Binding-site contacts:
Ligand atom N2 contacts residue THR452 of chain 1.B at 3.4 Å.
Ligand atom C2 contacts residue THR452 of chain 1.B at 4.1 Å.
Ligand atom C2 contacts residue THR451 of chain 1.B at 4.2 Å.
Ligand atom C1 contacts residue ASP486 of chain 1.B at 3.4 Å.
Ligand atom C2 contacts residue ASN449 of chain 1.B at 2.5 Å.
Ligand atom C7 contacts residue THR452 of chain 1.B at 3.8 Å.
Ligand atom O5 contacts residue ASP486 of chain 1.B at 3.7 Å.
Ligand atom C4 contacts residue ASN449 of chain 1.B at 4.2 Å.
Ligand atom O5 contacts residue ASN449 of chain 1.B at 2.4 Å (h-bond).
Ligand atom C5 contacts residue ASN449 of chain 1.B at 3.7 Å.
Ligand atom C1 contacts residue ASN449 of chain 1.B at 1.4 Å.
Ligand atom C5 contacts residue ASP486 of chain 1.B at 4.4 Å.
Ligand atom N2 contacts residue THR451 of chain 1.B at 3.8 Å.
Ligand atom C3 contacts residue ASN449 of chain 1.B at 3.8 Å.
Ligand atom C7 contacts residue ASN449 of chain 1.B at 3.9 Å.
Ligand atom C8 contacts residue THR452 of chain 1.B at 3.4 Å.
Ligand atom C8 contacts residue ASN449 of chain 1.B at 4.1 Å.
Ligand atom C1 contacts residue THR452 of chain 1.B at 3.6 Å.
Ligand atom N2 contacts residue ASN449 of chain 1.B at 2.9 Å (h-bond).

Sequence of chain 1.B:
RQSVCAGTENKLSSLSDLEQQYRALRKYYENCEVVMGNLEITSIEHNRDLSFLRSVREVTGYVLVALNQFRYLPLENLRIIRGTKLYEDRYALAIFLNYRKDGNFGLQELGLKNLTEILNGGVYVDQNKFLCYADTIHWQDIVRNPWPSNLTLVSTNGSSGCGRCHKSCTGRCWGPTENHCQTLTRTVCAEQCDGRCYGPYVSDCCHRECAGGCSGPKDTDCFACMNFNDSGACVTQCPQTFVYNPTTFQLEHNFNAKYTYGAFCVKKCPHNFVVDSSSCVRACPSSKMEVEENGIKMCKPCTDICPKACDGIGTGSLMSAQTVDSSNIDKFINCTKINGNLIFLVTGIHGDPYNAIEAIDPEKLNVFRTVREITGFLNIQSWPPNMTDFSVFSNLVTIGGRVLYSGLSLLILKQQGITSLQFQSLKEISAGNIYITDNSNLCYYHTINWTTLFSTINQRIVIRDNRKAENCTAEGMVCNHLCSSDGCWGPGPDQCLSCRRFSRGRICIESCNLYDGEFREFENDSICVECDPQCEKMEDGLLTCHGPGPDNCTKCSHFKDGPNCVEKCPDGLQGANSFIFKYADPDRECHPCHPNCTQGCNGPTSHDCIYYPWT

The protein below binds the small molecule below.
Small molecule (SMILES): CC(=O)N[C@@H]1[C@@H](O)[C@H](O)[C@@H](CO)O[C@H]1O